Sequence of chain 2.A:
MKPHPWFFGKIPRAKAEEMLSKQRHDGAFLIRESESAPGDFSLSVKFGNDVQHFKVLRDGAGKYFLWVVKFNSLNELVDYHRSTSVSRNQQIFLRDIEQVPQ

Binding-site contacts:
Ligand atom ND2 contacts residue LEU68 of chain 2.A at 2.9 Å (h-bond).
Ligand atom CG contacts residue LYS57 of chain 2.A at 3.6 Å.
Ligand atom N contacts residue HIS55 of chain 2.A at 2.7 Å (h-bond).
Ligand atom CG contacts residue LYS57 of chain 2.A at 3.5 Å.
Ligand atom CA contacts residue HIS55 of chain 2.A at 3.2 Å.
Ligand atom OH contacts residue SER38 of chain 2.A at 3.5 Å (h-bond).
Ligand atom C contacts residue ARG15 of chain 2.A at 3.7 Å.
Ligand atom CB contacts residue HIS55 of chain 2.A at 3.7 Å.
Ligand atom CE2 contacts residue ARG15 of chain 2.A at 3.5 Å.
Ligand atom CD2 contacts residue PHE56 of chain 2.A at 3.8 Å (hydrophobic).
Ligand atom O3P contacts residue ARG15 of chain 2.A at 2.8 Å (salt-bridge).
Ligand atom O contacts residue ARG15 of chain 2.A at 2.9 Å (salt-bridge).
Ligand atom O contacts residue HIS55 of chain 2.A at 3.8 Å.
Ligand atom CA contacts residue HIS55 of chain 2.A at 3.9 Å.
Ligand atom CD2 contacts residue LYS57 of chain 2.A at 3.7 Å.
Ligand atom P contacts residue SER36 of chain 2.A at 3.8 Å.
Ligand atom O2P contacts residue SER38 of chain 2.A at 3.8 Å.
Ligand atom O3P contacts residue ARG34 of chain 2.A at 2.8 Å (salt-bridge).
Ligand atom CG contacts residue LEU68 of chain 2.A at 3.8 Å (hydrophobic).
Ligand atom CB contacts residue LEU68 of chain 2.A at 3.7 Å (hydrophobic).
Ligand atom CA contacts residue TRP69 of chain 2.A at 3.5 Å (hydrophobic).
Ligand atom CZ contacts residue ARG15 of chain 2.A at 3.6 Å.
Ligand atom P contacts residue ARG34 of chain 2.A at 3.8 Å.
Ligand atom O contacts residue TRP69 of chain 2.A at 3.2 Å.
Ligand atom OH contacts residue ARG15 of chain 2.A at 3.8 Å.
Ligand atom OD1 contacts residue PHE56 of chain 2.A at 3.4 Å.
Ligand atom CB contacts residue LYS57 of chain 2.A at 3.8 Å.
Ligand atom P contacts residue SER38 of chain 2.A at 3.5 Å.
Ligand atom O2P contacts residue SER36 of chain 2.A at 2.7 Å (h-bond).
Ligand atom O2P contacts residue ARG34 of chain 2.A at 3.5 Å (salt-bridge).
Ligand atom CH3 contacts residue ARG15 of chain 2.A at 3.7 Å.
Ligand atom CG contacts residue PHE56 of chain 2.A at 3.4 Å (hydrophobic).
Ligand atom CB contacts residue TRP69 of chain 2.A at 3.6 Å (hydrophobic).
Ligand atom O1P contacts residue SER38 of chain 2.A at 2.6 Å (h-bond).
Ligand atom O2P contacts residue SER44 of chain 2.A at 2.7 Å (h-bond).
Ligand atom O contacts residue LYS57 of chain 2.A at 3.7 Å.
Ligand atom OD1 contacts residue LYS57 of chain 2.A at 2.8 Å (salt-bridge).
Ligand atom C contacts residue HIS55 of chain 2.A at 3.5 Å.
Ligand atom O1P contacts residue SER36 of chain 2.A at 3.7 Å.
Ligand atom ND2 contacts residue LYS57 of chain 2.A at 2.8 Å (salt-bridge).

This small molecule binds to this protein.
Small molecule (SMILES): CC(=O)N[C@@H](Cc1ccc(OP(=O)(O)O)cc1)C(=O)NC1(C(=O)N[C@@H](CC(N)=O)C(N)=O)CC1